Binding-site contacts:
Ligand atom C1 contacts residue ASN1074 of chain 1.C at 1.4 Å.
Ligand atom O7 contacts residue ASN1074 of chain 1.C at 4.4 Å.
Ligand atom C3 contacts residue ASN1074 of chain 1.C at 3.8 Å.
Ligand atom N2 contacts residue ASN1074 of chain 1.C at 2.9 Å (h-bond).
Ligand atom C8 contacts residue ASN1074 of chain 1.C at 3.3 Å.
Ligand atom C2 contacts residue ASN1074 of chain 1.C at 2.5 Å.
Ligand atom O6 contacts residue ASN1074 of chain 1.C at 4.3 Å.
Ligand atom O5 contacts residue ASN1074 of chain 1.C at 2.4 Å (h-bond).
Ligand atom C4 contacts residue ASN1074 of chain 1.C at 4.2 Å.
Ligand atom C7 contacts residue ASN1074 of chain 1.C at 3.5 Å.
Ligand atom C5 contacts residue ASN1074 of chain 1.C at 3.6 Å.

A small-molecule ligand and the protein it binds are described below.
Small molecule (SMILES): CC(=O)N[C@@H]1[C@@H](O)[C@H](O)[C@@H](CO)O[C@H]1O

Sequence of chain 1.C:
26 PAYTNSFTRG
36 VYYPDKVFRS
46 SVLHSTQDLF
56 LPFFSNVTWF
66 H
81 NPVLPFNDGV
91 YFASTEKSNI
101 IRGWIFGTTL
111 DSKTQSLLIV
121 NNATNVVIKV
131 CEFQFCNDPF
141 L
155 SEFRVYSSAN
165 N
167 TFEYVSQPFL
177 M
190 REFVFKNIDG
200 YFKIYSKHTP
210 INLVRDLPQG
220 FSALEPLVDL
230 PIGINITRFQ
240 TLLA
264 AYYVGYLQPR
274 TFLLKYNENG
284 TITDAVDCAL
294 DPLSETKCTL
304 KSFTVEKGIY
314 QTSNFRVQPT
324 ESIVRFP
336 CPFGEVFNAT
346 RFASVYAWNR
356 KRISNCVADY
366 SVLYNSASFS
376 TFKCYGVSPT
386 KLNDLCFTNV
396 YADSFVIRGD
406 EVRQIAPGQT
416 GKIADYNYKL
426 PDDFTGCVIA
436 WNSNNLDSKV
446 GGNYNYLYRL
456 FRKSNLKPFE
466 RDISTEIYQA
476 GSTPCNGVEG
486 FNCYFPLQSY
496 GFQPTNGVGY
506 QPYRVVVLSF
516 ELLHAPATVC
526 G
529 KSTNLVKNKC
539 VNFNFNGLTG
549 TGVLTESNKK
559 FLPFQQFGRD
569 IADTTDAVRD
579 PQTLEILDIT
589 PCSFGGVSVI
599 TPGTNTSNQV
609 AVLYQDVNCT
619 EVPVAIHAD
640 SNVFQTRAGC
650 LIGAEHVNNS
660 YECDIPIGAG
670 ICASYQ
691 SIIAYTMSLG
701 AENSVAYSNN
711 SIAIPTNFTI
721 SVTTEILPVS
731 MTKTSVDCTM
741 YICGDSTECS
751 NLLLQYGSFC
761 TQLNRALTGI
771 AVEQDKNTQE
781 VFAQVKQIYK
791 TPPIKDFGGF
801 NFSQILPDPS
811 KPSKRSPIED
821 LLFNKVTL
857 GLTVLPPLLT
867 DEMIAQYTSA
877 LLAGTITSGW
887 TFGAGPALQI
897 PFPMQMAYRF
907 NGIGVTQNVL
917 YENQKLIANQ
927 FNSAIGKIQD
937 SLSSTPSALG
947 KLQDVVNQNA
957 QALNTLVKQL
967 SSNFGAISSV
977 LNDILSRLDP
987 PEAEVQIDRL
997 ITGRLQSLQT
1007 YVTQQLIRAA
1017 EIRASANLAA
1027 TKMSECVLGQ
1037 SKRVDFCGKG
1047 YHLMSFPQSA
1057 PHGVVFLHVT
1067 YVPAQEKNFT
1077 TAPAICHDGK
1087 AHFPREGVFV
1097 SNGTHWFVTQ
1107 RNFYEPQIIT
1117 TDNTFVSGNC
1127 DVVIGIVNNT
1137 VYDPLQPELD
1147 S